The protein below binds the small molecule below.
Small molecule (SMILES): CCCC[C@@H](CN[C@@H](CCCC)C(=O)N[C@@H](CCC(N)=O)C(=O)N[C@@H](CCCNC(N)=[NH2+])C(N)=O)NC(=O)[C@@H](NC(=O)[C@@H](NC(C)=O)[C@@H](C)O)[C@@H](C)CC

Sequence of chain 1.B:
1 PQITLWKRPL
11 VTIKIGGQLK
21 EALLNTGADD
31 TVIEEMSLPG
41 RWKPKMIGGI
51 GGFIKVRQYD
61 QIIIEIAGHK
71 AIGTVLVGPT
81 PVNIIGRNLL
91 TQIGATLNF

Binding-site contacts:
Ligand atom CD2 contacts residue VAL82 of chain 1.A at 3.6 Å (hydrophobic).
Ligand atom CB3 contacts residue ASN25 of chain 1.A at 3.5 Å.
Ligand atom NH1 contacts residue VAL82 of chain 1.A at 3.3 Å.
Ligand atom CH3 contacts residue GLY48 of chain 1.A at 3.5 Å.
Ligand atom N6 contacts residue ASP29 of chain 1.B at 3.0 Å (salt-bridge).
Ligand atom C5 contacts residue GLY48 of chain 1.B at 3.6 Å.
Ligand atom O2 contacts residue ILE50 of chain 1.B at 3.6 Å.
Ligand atom N2 contacts residue GLY27 of chain 1.A at 2.9 Å (h-bond).
Ligand atom NE2 contacts residue ASP30 of chain 1.B at 2.9 Å (salt-bridge).
Ligand atom O3 contacts residue GLY49 of chain 1.B at 3.6 Å.
Ligand atom N4 contacts residue GLY27 of chain 1.B at 3.0 Å (h-bond).
Ligand atom CA4 contacts residue GLY48 of chain 1.B at 3.3 Å.
Ligand atom CA5 contacts residue ASP29 of chain 1.B at 3.4 Å.
Ligand atom O1 contacts residue ASP29 of chain 1.A at 3.0 Å (salt-bridge).
Ligand atom CB2 contacts residue GLY27 of chain 1.A at 3.3 Å.
Ligand atom N3 contacts residue ASN25 of chain 1.A at 3.1 Å (h-bond).
Ligand atom N5 contacts residue GLY48 of chain 1.B at 2.9 Å (h-bond).
Ligand atom O5 contacts residue ILE47 of chain 1.B at 3.3 Å.
Ligand atom OE1 contacts residue ASP30 of chain 1.B at 2.8 Å (salt-bridge).
Ligand atom CB2 contacts residue ASN25 of chain 1.B at 3.4 Å.
Ligand atom CG21 contacts residue ILE50 of chain 1.B at 3.2 Å (hydrophobic).
Ligand atom CA2 contacts residue GLY27 of chain 1.A at 3.6 Å.
Ligand atom N contacts residue GLY48 of chain 1.A at 3.0 Å (h-bond).
Ligand atom N1 contacts residue GLY48 of chain 1.A at 3.0 Å (h-bond).
Ligand atom O5 contacts residue GLY48 of chain 1.B at 2.9 Å (h-bond).
Ligand atom CG2 contacts residue ASP29 of chain 1.A at 3.5 Å.
Ligand atom O4 contacts residue GLY27 of chain 1.B at 3.3 Å (h-bond).
Ligand atom O4 contacts residue ASP29 of chain 1.B at 3.0 Å (salt-bridge).
Ligand atom CA3 contacts residue ASN25 of chain 1.A at 3.5 Å.
Ligand atom O contacts residue VAL82 of chain 1.B at 3.4 Å.
Ligand atom OE1 contacts residue ASP29 of chain 1.B at 3.0 Å (salt-bridge).
Ligand atom C contacts residue GLY48 of chain 1.A at 3.6 Å.
Ligand atom CA3 contacts residue GLY27 of chain 1.B at 3.4 Å.
Ligand atom O1 contacts residue ALA28 of chain 1.A at 3.5 Å.
Ligand atom O4 contacts residue ALA28 of chain 1.B at 3.4 Å.
Ligand atom CB contacts residue ASP29 of chain 1.A at 3.3 Å.
Ligand atom O1 contacts residue GLY27 of chain 1.A at 3.4 Å (h-bond).
Ligand atom CE1 contacts residue GLY49 of chain 1.B at 3.5 Å.
Ligand atom C3 contacts residue ASN25 of chain 1.B at 3.5 Å.
Ligand atom NE2 contacts residue ILE47 of chain 1.B at 3.4 Å.

Sequence of chain 1.A:
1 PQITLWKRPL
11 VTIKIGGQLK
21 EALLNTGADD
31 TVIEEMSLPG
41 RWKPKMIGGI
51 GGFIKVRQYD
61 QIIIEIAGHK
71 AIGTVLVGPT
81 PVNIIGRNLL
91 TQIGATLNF